A protein and the small-molecule ligand that binds it are described below.
Small molecule (SMILES): CC(=O)N[C@@H]1[C@@H](O)[C@H](O)[C@@H](CO)O[C@H]1O

Binding-site contacts:
Ligand atom C7 contacts residue ASN269 of chain 1.A at 3.5 Å.
Ligand atom O5 contacts residue ASN272 of chain 1.A at 3.9 Å.
Ligand atom O6 contacts residue ASN272 of chain 1.A at 3.8 Å.
Ligand atom C5 contacts residue THR271 of chain 1.A at 3.9 Å.
Ligand atom C1 contacts residue ASN269 of chain 1.A at 1.5 Å.
Ligand atom C5 contacts residue ASN269 of chain 1.A at 3.8 Å.
Ligand atom O6 contacts residue THR271 of chain 1.A at 3.2 Å (h-bond).
Ligand atom C6 contacts residue THR271 of chain 1.A at 4.1 Å.
Ligand atom N2 contacts residue ASN269 of chain 1.A at 3.0 Å (h-bond).
Ligand atom C1 contacts residue THR271 of chain 1.A at 4.2 Å.
Ligand atom O5 contacts residue ASN269 of chain 1.A at 2.4 Å (h-bond).
Ligand atom C3 contacts residue ASN269 of chain 1.A at 3.9 Å.
Ligand atom O7 contacts residue ASN269 of chain 1.A at 3.6 Å.
Ligand atom C2 contacts residue ASN269 of chain 1.A at 2.6 Å.
Ligand atom O5 contacts residue THR271 of chain 1.A at 3.8 Å.
Ligand atom C4 contacts residue ASN269 of chain 1.A at 4.3 Å.

Sequence of chain 1.A:
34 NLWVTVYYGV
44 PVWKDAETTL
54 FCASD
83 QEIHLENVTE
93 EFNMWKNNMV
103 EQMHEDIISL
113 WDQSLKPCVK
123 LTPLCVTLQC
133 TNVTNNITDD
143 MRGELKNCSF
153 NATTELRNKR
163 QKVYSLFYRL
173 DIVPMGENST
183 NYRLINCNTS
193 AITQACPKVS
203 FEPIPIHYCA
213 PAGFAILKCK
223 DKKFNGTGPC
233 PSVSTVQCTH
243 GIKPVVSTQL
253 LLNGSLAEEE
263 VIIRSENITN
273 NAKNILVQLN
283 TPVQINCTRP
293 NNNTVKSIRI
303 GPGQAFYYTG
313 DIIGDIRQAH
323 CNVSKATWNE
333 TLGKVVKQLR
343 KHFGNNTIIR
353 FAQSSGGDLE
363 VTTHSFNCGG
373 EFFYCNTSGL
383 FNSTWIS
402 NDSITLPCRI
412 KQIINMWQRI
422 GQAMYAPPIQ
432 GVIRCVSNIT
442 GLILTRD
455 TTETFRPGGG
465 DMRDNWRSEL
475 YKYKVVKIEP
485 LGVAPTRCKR